This small molecule binds to this protein.
Small molecule (SMILES): O=C1CO[C@H](CO)[C@@H](O)[C@@H]1O

Binding-site contacts:
Ligand atom O3 contacts residue PHE677 of chain 1.D at 2.9 Å (h-bond).
Ligand atom C2 contacts residue UDP1 of chain 1.GA at 3.1 Å.
Ligand atom C6 contacts residue HIS438 of chain 1.D at 2.6 Å.
Ligand atom C5 contacts residue LCN1 of chain 1.HA at 0.7 Å.
Ligand atom C5 contacts residue HIS438 of chain 1.D at 3.8 Å.
Ligand atom C4 contacts residue LCN1 of chain 1.HA at 0.5 Å.
Ligand atom O4 contacts residue LEU679 of chain 1.D at 3.8 Å.
Ligand atom O5 contacts residue HIS438 of chain 1.D at 3.2 Å.
Ligand atom C1 contacts residue UDP1 of chain 1.GA at 2.9 Å.
Ligand atom O4 contacts residue LCN1 of chain 1.HA at 1.2 Å.
Ligand atom C3 contacts residue GLU675 of chain 1.D at 3.7 Å.
Ligand atom C1 contacts residue HIS438 of chain 1.D at 3.6 Å.
Ligand atom O3 contacts residue GLY678 of chain 1.D at 3.1 Å (h-bond).
Ligand atom C4 contacts residue HIS438 of chain 1.D at 3.6 Å.
Ligand atom C3 contacts residue LCN1 of chain 1.HA at 0.7 Å.
Ligand atom O2 contacts residue UDP1 of chain 1.GA at 3.0 Å (h-bond).
Ligand atom O6 contacts residue LCN1 of chain 1.HA at 2.1 Å (h-bond).
Ligand atom C1 contacts residue LCN1 of chain 1.HA at 0.6 Å.
Ligand atom O4 contacts residue PHE677 of chain 1.D at 3.1 Å.
Ligand atom O2 contacts residue HIS438 of chain 1.D at 3.3 Å (h-bond).
Ligand atom O4 contacts residue UDP1 of chain 1.GA at 3.1 Å (h-bond).
Ligand atom C6 contacts residue LCN1 of chain 1.HA at 1.6 Å.
Ligand atom C3 contacts residue HIS438 of chain 1.D at 3.8 Å.
Ligand atom C3 contacts residue UDP1 of chain 1.GA at 3.1 Å.
Ligand atom C2 contacts residue HIS438 of chain 1.D at 3.3 Å.
Ligand atom O3 contacts residue GLU675 of chain 1.D at 3.0 Å (salt-bridge).
Ligand atom C4 contacts residue UDP1 of chain 1.GA at 3.6 Å.
Ligand atom O5 contacts residue LCN1 of chain 1.HA at 1.4 Å (h-bond).
Ligand atom C4 contacts residue PHE677 of chain 1.D at 3.6 Å (hydrophobic).
Ligand atom O4 contacts residue GLY678 of chain 1.D at 3.5 Å (h-bond).
Ligand atom O3 contacts residue UDP1 of chain 1.GA at 3.7 Å.
Ligand atom O6 contacts residue HIS438 of chain 1.D at 3.4 Å (h-bond).
Ligand atom C2 contacts residue LCN1 of chain 1.HA at 1.1 Å.
Ligand atom O6 contacts residue TYR307 of chain 1.D at 3.5 Å.
Ligand atom O5 contacts residue UDP1 of chain 1.GA at 3.8 Å.
Ligand atom O3 contacts residue ALA676 of chain 1.D at 3.9 Å.
Ligand atom O2 contacts residue LCN1 of chain 1.HA at 0.8 Å.
Ligand atom O3 contacts residue LCN1 of chain 1.HA at 0.4 Å (h-bond).
Ligand atom O2 contacts residue ALA439 of chain 1.D at 3.9 Å.
Ligand atom O5 contacts residue GLN304 of chain 1.D at 3.8 Å.

Sequence of chain 1.D:
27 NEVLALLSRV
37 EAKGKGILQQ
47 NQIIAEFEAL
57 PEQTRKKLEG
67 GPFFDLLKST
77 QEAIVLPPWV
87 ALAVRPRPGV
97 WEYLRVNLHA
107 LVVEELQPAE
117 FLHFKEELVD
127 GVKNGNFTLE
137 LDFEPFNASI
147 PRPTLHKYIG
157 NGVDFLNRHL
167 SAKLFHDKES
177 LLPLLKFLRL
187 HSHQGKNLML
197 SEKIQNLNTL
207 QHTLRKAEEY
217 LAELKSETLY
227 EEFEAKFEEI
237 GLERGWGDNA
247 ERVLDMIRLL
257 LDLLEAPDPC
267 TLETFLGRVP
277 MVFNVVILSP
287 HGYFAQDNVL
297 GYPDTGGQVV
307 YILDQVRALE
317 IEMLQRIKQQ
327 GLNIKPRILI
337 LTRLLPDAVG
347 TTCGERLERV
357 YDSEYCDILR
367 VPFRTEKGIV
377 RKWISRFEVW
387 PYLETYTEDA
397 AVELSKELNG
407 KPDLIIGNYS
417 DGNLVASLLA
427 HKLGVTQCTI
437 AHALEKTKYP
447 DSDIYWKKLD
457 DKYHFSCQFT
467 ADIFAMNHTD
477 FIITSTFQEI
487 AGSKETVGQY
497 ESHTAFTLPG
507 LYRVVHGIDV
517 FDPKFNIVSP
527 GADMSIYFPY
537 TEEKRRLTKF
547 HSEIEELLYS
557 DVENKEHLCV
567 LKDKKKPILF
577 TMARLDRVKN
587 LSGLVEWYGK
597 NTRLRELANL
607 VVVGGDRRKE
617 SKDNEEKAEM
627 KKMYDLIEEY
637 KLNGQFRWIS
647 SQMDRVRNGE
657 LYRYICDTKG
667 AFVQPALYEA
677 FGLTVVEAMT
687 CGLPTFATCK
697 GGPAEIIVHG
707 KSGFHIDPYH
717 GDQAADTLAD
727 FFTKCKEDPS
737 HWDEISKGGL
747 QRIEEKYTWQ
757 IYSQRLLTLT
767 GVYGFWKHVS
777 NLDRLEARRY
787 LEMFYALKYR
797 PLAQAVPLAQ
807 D